This protein binds this small molecule.
Small molecule (SMILES): CC(=O)N[C@@H]1[C@@H](O)[C@H](O)[C@@H](CO)O[C@H]1O

Binding-site contacts:
Ligand atom N2 contacts residue ASN471 of chain 1.C at 3.1 Å (h-bond).
Ligand atom C2 contacts residue ASN471 of chain 1.C at 2.4 Å.
Ligand atom C3 contacts residue ASN471 of chain 1.C at 3.8 Å.
Ligand atom O7 contacts residue ASN471 of chain 1.C at 3.0 Å (h-bond).
Ligand atom C5 contacts residue ASN471 of chain 1.C at 3.7 Å.
Ligand atom O5 contacts residue ASN471 of chain 1.C at 2.4 Å (h-bond).
Ligand atom C7 contacts residue ASN471 of chain 1.C at 3.1 Å.
Ligand atom C1 contacts residue ASN471 of chain 1.C at 1.4 Å.
Ligand atom C8 contacts residue ASN471 of chain 1.C at 4.2 Å.
Ligand atom C4 contacts residue ASN471 of chain 1.C at 4.1 Å.

Sequence of chain 1.C:
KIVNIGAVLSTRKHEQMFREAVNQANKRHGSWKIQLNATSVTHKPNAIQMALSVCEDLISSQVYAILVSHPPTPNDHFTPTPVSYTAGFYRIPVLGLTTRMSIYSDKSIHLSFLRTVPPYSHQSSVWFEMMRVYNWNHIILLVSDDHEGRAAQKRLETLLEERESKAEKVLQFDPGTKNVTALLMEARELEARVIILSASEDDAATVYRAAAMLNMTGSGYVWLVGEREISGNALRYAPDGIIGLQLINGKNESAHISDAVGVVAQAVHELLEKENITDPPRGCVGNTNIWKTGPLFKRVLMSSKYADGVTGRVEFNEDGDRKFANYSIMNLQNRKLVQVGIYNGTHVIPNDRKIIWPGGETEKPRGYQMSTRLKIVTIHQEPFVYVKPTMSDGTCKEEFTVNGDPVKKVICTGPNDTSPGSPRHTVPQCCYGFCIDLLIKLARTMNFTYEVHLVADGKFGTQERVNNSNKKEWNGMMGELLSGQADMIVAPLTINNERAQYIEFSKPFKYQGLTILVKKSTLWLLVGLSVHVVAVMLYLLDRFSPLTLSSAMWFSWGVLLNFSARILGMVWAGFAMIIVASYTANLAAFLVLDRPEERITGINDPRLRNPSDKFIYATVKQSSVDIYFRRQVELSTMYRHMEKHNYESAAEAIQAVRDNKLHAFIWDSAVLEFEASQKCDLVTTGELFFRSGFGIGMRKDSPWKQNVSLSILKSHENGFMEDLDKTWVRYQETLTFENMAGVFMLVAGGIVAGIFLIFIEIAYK